This protein binds this small molecule.
Small molecule (SMILES): CC(=O)N[C@@H]1[C@@H](O)[C@H](O)[C@@H](CO)O[C@H]1O

Binding-site contacts:
Ligand atom O5 contacts residue VAL589 of chain 1.A at 3.9 Å.
Ligand atom C7 contacts residue LYS586 of chain 1.A at 3.5 Å.
Ligand atom C3 contacts residue ASN618 of chain 1.A at 3.7 Å.
Ligand atom O5 contacts residue ASN618 of chain 1.A at 2.4 Å (h-bond).
Ligand atom C4 contacts residue ASN618 of chain 1.A at 4.1 Å.
Ligand atom C2 contacts residue ASN618 of chain 1.A at 2.3 Å.
Ligand atom C7 contacts residue ASN618 of chain 1.A at 3.6 Å.
Ligand atom C1 contacts residue SER587 of chain 1.A at 3.8 Å.
Ligand atom N2 contacts residue SER587 of chain 1.A at 4.3 Å.
Ligand atom C7 contacts residue SER587 of chain 1.A at 3.8 Å.
Ligand atom C8 contacts residue LYS586 of chain 1.A at 3.3 Å.
Ligand atom O7 contacts residue ASN618 of chain 1.A at 4.1 Å.
Ligand atom N2 contacts residue LYS586 of chain 1.A at 3.9 Å.
Ligand atom C8 contacts residue SER587 of chain 1.A at 4.3 Å.
Ligand atom C2 contacts residue SER587 of chain 1.A at 4.0 Å.
Ligand atom O7 contacts residue SER587 of chain 1.A at 3.5 Å.
Ligand atom O7 contacts residue LYS586 of chain 1.A at 4.1 Å.
Ligand atom C5 contacts residue ASN618 of chain 1.A at 3.6 Å.
Ligand atom C1 contacts residue ASN618 of chain 1.A at 1.4 Å.
Ligand atom O5 contacts residue SER587 of chain 1.A at 4.2 Å.
Ligand atom O7 contacts residue THR562 of chain 1.A at 4.0 Å.
Ligand atom O6 contacts residue VAL589 of chain 1.A at 4.1 Å.
Ligand atom N2 contacts residue ASN618 of chain 1.A at 2.8 Å (h-bond).

Sequence of chain 1.A:
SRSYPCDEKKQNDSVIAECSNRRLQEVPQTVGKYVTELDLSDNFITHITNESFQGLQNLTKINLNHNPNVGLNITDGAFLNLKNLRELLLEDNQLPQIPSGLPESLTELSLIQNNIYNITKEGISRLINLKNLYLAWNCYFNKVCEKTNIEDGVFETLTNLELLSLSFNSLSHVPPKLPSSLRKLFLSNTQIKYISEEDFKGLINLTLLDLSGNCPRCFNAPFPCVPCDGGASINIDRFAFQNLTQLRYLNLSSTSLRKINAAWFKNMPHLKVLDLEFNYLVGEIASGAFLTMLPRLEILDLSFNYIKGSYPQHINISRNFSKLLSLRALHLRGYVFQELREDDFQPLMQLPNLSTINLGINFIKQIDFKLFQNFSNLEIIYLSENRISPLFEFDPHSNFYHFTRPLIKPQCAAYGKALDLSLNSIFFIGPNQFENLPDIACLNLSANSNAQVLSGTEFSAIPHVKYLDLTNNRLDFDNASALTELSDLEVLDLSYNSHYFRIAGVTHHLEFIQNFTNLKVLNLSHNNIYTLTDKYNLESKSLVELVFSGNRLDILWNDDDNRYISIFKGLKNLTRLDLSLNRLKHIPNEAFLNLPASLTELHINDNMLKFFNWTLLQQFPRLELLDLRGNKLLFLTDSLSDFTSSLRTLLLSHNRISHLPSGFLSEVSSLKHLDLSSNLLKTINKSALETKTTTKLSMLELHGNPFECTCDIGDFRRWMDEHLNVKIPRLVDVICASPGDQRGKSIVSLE